This small molecule binds to this protein.
Small molecule (SMILES): CCN(CC)CCOc1ccc2c(c1)C=C1c3c(ccc(OC)c3O2)C(=O)N1C

Sequence of chain 1.A:
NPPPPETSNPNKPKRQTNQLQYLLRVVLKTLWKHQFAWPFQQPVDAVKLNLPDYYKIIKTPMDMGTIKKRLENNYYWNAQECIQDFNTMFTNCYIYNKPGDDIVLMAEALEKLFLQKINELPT

Binding-site contacts:
Ligand atom C3 contacts residue ASN99 of chain 1.A at 4.1 Å.
Ligand atom O2 contacts residue ILE105 of chain 1.A at 4.0 Å.
Ligand atom C15 contacts residue LEU51 of chain 1.A at 3.9 Å (hydrophobic).
Ligand atom C9 contacts residue PRO41 of chain 1.A at 3.4 Å (hydrophobic).
Ligand atom C12 contacts residue LEU51 of chain 1.A at 3.4 Å (hydrophobic).
Ligand atom O4 contacts residue GLN44 of chain 1.A at 3.1 Å (h-bond).
Ligand atom C2 contacts residue ILE105 of chain 1.A at 4.1 Å (hydrophobic).
Ligand atom N1 contacts residue ILE105 of chain 1.A at 3.9 Å.
Ligand atom O2 contacts residue CYS95 of chain 1.A at 4.1 Å.
Ligand atom C3 contacts residue ILE105 of chain 1.A at 3.8 Å (hydrophobic).
Ligand atom C16 contacts residue PRO41 of chain 1.A at 4.0 Å (hydrophobic).
Ligand atom C4 contacts residue ASN99 of chain 1.A at 3.3 Å.
Ligand atom C16 contacts residue PHE42 of chain 1.A at 4.0 Å (hydrophobic).
Ligand atom C7 contacts residue ASN99 of chain 1.A at 3.9 Å.
Ligand atom C14 contacts residue TRP40 of chain 1.A at 4.0 Å (hydrophobic).
Ligand atom C21 contacts residue GLN43 of chain 1.A at 4.1 Å.
Ligand atom C5 contacts residue ASN99 of chain 1.A at 3.9 Å.
Ligand atom O2 contacts residue TYR98 of chain 1.A at 3.9 Å.
Ligand atom O2 contacts residue ASN99 of chain 1.A at 3.1 Å (h-bond).
Ligand atom C14 contacts residue LEU51 of chain 1.A at 3.9 Å (hydrophobic).
Ligand atom C8 contacts residue ILE105 of chain 1.A at 4.1 Å (hydrophobic).
Ligand atom C19 contacts residue GLN44 of chain 1.A at 4.0 Å.
Ligand atom C16 contacts residue VAL46 of chain 1.A at 3.7 Å (hydrophobic).
Ligand atom C18 contacts residue GLN44 of chain 1.A at 4.0 Å.
Ligand atom C14 contacts residue GLN44 of chain 1.A at 4.1 Å.
Ligand atom O4 contacts residue TRP40 of chain 1.A at 4.0 Å.
Ligand atom C6 contacts residue LEU53 of chain 1.A at 4.0 Å (hydrophobic).
Ligand atom C7 contacts residue ILE105 of chain 1.A at 3.7 Å (hydrophobic).
Ligand atom C21 contacts residue TRP40 of chain 1.A at 3.4 Å (hydrophobic).
Ligand atom C15 contacts residue PRO41 of chain 1.A at 3.5 Å (hydrophobic).
Ligand atom C4 contacts residue ILE105 of chain 1.A at 4.0 Å (hydrophobic).
Ligand atom C12 contacts residue TRP40 of chain 1.A at 3.8 Å (hydrophobic).
Ligand atom C10 contacts residue PRO41 of chain 1.A at 4.0 Å (hydrophobic).
Ligand atom C13 contacts residue LEU51 of chain 1.A at 3.5 Å (hydrophobic).
Ligand atom C13 contacts residue TRP40 of chain 1.A at 3.6 Å (hydrophobic).
Ligand atom C20 contacts residue GLN44 of chain 1.A at 3.2 Å.
Ligand atom C10 contacts residue LEU51 of chain 1.A at 3.8 Å (hydrophobic).
Ligand atom C21 contacts residue GLN44 of chain 1.A at 3.1 Å.
Ligand atom C11 contacts residue LEU51 of chain 1.A at 3.8 Å (hydrophobic).
Ligand atom C4 contacts residue TYR98 of chain 1.A at 3.7 Å (hydrophobic).